Sequence of chain 1.E:
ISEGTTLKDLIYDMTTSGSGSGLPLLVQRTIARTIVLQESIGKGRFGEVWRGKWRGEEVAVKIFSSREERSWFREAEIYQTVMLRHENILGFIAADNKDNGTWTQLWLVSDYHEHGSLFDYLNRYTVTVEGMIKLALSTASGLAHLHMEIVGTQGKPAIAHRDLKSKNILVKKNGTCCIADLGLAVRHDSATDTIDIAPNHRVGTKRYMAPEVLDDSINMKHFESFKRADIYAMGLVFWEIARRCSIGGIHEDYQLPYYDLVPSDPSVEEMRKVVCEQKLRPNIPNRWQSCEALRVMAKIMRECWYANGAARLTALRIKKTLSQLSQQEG

A small-molecule ligand and the protein it binds are described below.
Small molecule (SMILES): COCc1cccc(-c2c(-c3ccc4nccnc4c3)n(C)n(C)c2=O)c1

Binding-site contacts:
Ligand atom C9 contacts residue LYS71 of chain 1.E at 3.7 Å.
Ligand atom C15 contacts residue ASN177 of chain 1.E at 3.0 Å.
Ligand atom C18 contacts residue LEU179 of chain 1.E at 3.7 Å (hydrophobic).
Ligand atom C6 contacts residue LYS71 of chain 1.E at 3.5 Å.
Ligand atom O17 contacts residue ASP190 of chain 1.E at 3.6 Å.
Ligand atom C5 contacts residue LEU117 of chain 1.E at 3.8 Å (hydrophobic).
Ligand atom C15 contacts residue ASP190 of chain 1.E at 3.8 Å.
Ligand atom C5 contacts residue LYS71 of chain 1.E at 3.8 Å.
Ligand atom C1 contacts residue PHE101 of chain 1.E at 3.3 Å (hydrophobic).
Ligand atom C7 contacts residue LYS71 of chain 1.E at 3.9 Å.
Ligand atom C13 contacts residue LYS176 of chain 1.E at 3.3 Å.
Ligand atom N22 contacts residue TYR121 of chain 1.E at 3.6 Å.
Ligand atom C23 contacts residue TYR121 of chain 1.E at 3.3 Å (hydrophobic).
Ligand atom C4 contacts residue LEU99 of chain 1.E at 3.8 Å (hydrophobic).
Ligand atom C16 contacts residue LYS71 of chain 1.E at 3.7 Å.
Ligand atom C24 contacts residue HIS122 of chain 1.E at 3.9 Å.
Ligand atom C19 contacts residue LEU99 of chain 1.E at 3.9 Å (hydrophobic).
Ligand atom C3 contacts residue GLU84 of chain 1.E at 3.3 Å.
Ligand atom C9 contacts residue LEU99 of chain 1.E at 3.4 Å (hydrophobic).
Ligand atom C6 contacts residue ALA69 of chain 1.E at 3.7 Å (hydrophobic).
Ligand atom N22 contacts residue HIS122 of chain 1.E at 3.2 Å (h-bond).
Ligand atom C21 contacts residue LEU179 of chain 1.E at 3.5 Å (hydrophobic).
Ligand atom O2 contacts residue VAL118 of chain 1.E at 3.8 Å.
Ligand atom C20 contacts residue ASP120 of chain 1.E at 3.8 Å.
Ligand atom N25 contacts residue ILE50 of chain 1.E at 3.5 Å.
Ligand atom C24 contacts residue ILE50 of chain 1.E at 3.4 Å (hydrophobic).
Ligand atom C20 contacts residue ALA69 of chain 1.E at 3.7 Å (hydrophobic).
Ligand atom C4 contacts residue SER119 of chain 1.E at 3.7 Å.
Ligand atom C20 contacts residue LEU179 of chain 1.E at 3.4 Å (hydrophobic).
Ligand atom O2 contacts residue SER119 of chain 1.E at 3.3 Å.
Ligand atom C27 contacts residue LEU179 of chain 1.E at 3.7 Å (hydrophobic).
Ligand atom C26 contacts residue LEU179 of chain 1.E at 3.6 Å (hydrophobic).
Ligand atom C5 contacts residue SER119 of chain 1.E at 3.2 Å.
Ligand atom C1 contacts residue LEU117 of chain 1.E at 3.9 Å (hydrophobic).
Ligand atom C15 contacts residue LYS176 of chain 1.E at 3.6 Å.
Ligand atom C19 contacts residue LEU179 of chain 1.E at 3.4 Å (hydrophobic).
Ligand atom C6 contacts residue SER119 of chain 1.E at 3.4 Å.
Ligand atom O17 contacts residue LYS71 of chain 1.E at 2.6 Å (salt-bridge).
Ligand atom C1 contacts residue TYR88 of chain 1.E at 3.5 Å (hydrophobic).
Ligand atom C23 contacts residue HIS122 of chain 1.E at 3.0 Å.